Sequence of chain 2.A:
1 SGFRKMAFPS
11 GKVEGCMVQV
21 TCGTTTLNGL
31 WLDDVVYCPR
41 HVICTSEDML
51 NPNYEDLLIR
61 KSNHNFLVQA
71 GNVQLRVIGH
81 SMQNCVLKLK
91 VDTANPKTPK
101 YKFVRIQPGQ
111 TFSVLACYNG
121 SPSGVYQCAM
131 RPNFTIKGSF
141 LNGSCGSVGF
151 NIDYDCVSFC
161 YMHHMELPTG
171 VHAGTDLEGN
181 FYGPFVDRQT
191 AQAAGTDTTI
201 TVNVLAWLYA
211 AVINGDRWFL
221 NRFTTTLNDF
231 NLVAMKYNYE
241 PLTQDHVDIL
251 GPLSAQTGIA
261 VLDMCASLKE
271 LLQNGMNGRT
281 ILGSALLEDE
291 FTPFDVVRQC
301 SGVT

Binding-site contacts:
Ligand atom O contacts residue GLY143 of chain 2.A at 3.1 Å (h-bond).
Ligand atom N contacts residue GLU166 of chain 2.A at 3.0 Å (salt-bridge).
Ligand atom N contacts residue CYS145 of chain 2.A at 3.0 Å (h-bond).
Ligand atom C3 contacts residue ARG188 of chain 2.A at 3.5 Å.
Ligand atom CE1 contacts residue LEU27 of chain 2.A at 3.7 Å (hydrophobic).
Ligand atom CA contacts residue CYS145 of chain 2.A at 2.7 Å (hydrophobic).
Ligand atom NAH contacts residue PHE140 of chain 2.A at 3.2 Å (h-bond).
Ligand atom OAD contacts residue HIS172 of chain 2.A at 3.6 Å.
Ligand atom NAH contacts residue GLU166 of chain 2.A at 3.1 Å (salt-bridge).
Ligand atom CZ contacts residue CYS145 of chain 2.A at 3.7 Å (hydrophobic).
Ligand atom CD2 contacts residue HIS164 of chain 2.A at 2.9 Å.
Ligand atom N contacts residue HIS164 of chain 2.A at 3.0 Å (h-bond).
Ligand atom C3 contacts residue THR190 of chain 2.A at 3.4 Å.
Ligand atom C2 contacts residue GLN192 of chain 2.A at 3.3 Å.
Ligand atom O contacts residue MET165 of chain 2.A at 3.2 Å.
Ligand atom O contacts residue SER144 of chain 2.A at 3.3 Å (h-bond).
Ligand atom O2 contacts residue GLU166 of chain 2.A at 3.4 Å (salt-bridge).
Ligand atom CG1 contacts residue GLU166 of chain 2.A at 3.6 Å.
Ligand atom O1 contacts residue GLN189 of chain 2.A at 2.8 Å (h-bond).
Ligand atom CD2 contacts residue HIS41 of chain 2.A at 3.6 Å.
Ligand atom CD2 contacts residue GLU166 of chain 2.A at 3.6 Å.
Ligand atom CE2 contacts residue HIS164 of chain 2.A at 3.3 Å.
Ligand atom CD1 contacts residue ASN142 of chain 2.A at 3.1 Å.
Ligand atom CE1 contacts residue HIS41 of chain 2.A at 3.7 Å.
Ligand atom OAD contacts residue GLU166 of chain 2.A at 3.6 Å.
Ligand atom CB contacts residue CYS145 of chain 2.A at 3.1 Å (hydrophobic).
Ligand atom CA contacts residue HIS164 of chain 2.A at 3.5 Å.
Ligand atom OAD contacts residue PHE140 of chain 2.A at 3.4 Å.
Ligand atom O contacts residue GLU166 of chain 2.A at 2.9 Å (salt-bridge).
Ligand atom CG contacts residue HIS41 of chain 2.A at 3.6 Å.
Ligand atom O contacts residue CYS145 of chain 2.A at 2.7 Å (h-bond).
Ligand atom CAE contacts residue ASN142 of chain 2.A at 3.3 Å.
Ligand atom CG contacts residue HIS164 of chain 2.A at 3.7 Å.
Ligand atom C1 contacts residue THR190 of chain 2.A at 3.6 Å.
Ligand atom CE2 contacts residue HIS41 of chain 2.A at 3.4 Å.
Ligand atom CZ contacts residue LEU27 of chain 2.A at 3.5 Å (hydrophobic).
Ligand atom C contacts residue CYS145 of chain 2.A at 1.8 Å (hydrophobic).
Ligand atom CD1 contacts residue HIS41 of chain 2.A at 3.5 Å.
Ligand atom CZ contacts residue HIS41 of chain 2.A at 3.5 Å.
Ligand atom OAD contacts residue HIS163 of chain 2.A at 2.7 Å (h-bond).

This small molecule binds to this protein.
Small molecule (SMILES): CC(C)(C)OC(=O)N[C@H](C(=O)N[C@@H](Cc1ccccc1)C(=O)N[C@H](C=O)C[C@@H]1CCNC1=O)C(C)(C)C

Sequence of chain 1.A:
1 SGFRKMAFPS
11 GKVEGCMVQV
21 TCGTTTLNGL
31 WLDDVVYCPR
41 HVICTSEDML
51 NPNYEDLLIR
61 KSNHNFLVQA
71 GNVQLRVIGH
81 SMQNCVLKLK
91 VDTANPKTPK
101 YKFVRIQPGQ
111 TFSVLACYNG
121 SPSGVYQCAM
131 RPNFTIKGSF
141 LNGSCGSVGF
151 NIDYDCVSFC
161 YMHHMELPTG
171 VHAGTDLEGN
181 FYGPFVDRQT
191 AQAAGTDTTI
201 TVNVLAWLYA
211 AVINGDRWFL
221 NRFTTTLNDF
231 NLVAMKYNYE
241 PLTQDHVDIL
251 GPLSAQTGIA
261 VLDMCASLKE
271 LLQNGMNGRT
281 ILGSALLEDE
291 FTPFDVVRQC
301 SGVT